This small molecule binds to this protein.
Small molecule (SMILES): CC(=O)N[C@@H]1[C@@H](O)[C@H](O)[C@@H](CO)O[C@H]1O

Sequence of chain 1.D:
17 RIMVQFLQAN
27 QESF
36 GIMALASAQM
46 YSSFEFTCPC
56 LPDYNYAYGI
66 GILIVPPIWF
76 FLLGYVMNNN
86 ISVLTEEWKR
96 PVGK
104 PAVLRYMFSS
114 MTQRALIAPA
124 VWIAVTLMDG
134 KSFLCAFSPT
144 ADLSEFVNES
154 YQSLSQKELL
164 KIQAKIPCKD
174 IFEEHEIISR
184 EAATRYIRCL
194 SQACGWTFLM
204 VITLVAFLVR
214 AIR

Binding-site contacts:
Ligand atom C1 contacts residue GLU152 of chain 1.D at 4.0 Å.
Ligand atom O5 contacts residue GLU152 of chain 1.D at 4.4 Å.
Ligand atom N2 contacts residue ASN151 of chain 1.D at 2.9 Å (h-bond).
Ligand atom O6 contacts residue SER153 of chain 1.D at 3.1 Å (h-bond).
Ligand atom O7 contacts residue ASN151 of chain 1.D at 2.9 Å (h-bond).
Ligand atom C2 contacts residue ASN151 of chain 1.D at 2.4 Å.
Ligand atom O5 contacts residue ASN151 of chain 1.D at 2.3 Å (h-bond).
Ligand atom C3 contacts residue ASN151 of chain 1.D at 3.8 Å.
Ligand atom O7 contacts residue HIS178 of chain 1.D at 3.7 Å.
Ligand atom C7 contacts residue ASN151 of chain 1.D at 3.1 Å.
Ligand atom C7 contacts residue GLU179 of chain 1.D at 4.2 Å.
Ligand atom O5 contacts residue SER153 of chain 1.D at 3.5 Å (h-bond).
Ligand atom C5 contacts residue SER153 of chain 1.D at 4.4 Å.
Ligand atom C6 contacts residue TYR154 of chain 1.D at 4.4 Å (hydrophobic).
Ligand atom O5 contacts residue TYR154 of chain 1.D at 4.4 Å.
Ligand atom C1 contacts residue GLU179 of chain 1.D at 3.9 Å.
Ligand atom C8 contacts residue ASN151 of chain 1.D at 4.2 Å.
Ligand atom C6 contacts residue SER153 of chain 1.D at 4.3 Å.
Ligand atom C1 contacts residue ASN151 of chain 1.D at 1.4 Å.
Ligand atom O7 contacts residue GLU179 of chain 1.D at 3.2 Å (salt-bridge).
Ligand atom C4 contacts residue ASN151 of chain 1.D at 4.2 Å.
Ligand atom C5 contacts residue ASN151 of chain 1.D at 3.6 Å.
Ligand atom O6 contacts residue TYR154 of chain 1.D at 3.6 Å.
Ligand atom O7 contacts residue ILE180 of chain 1.D at 4.4 Å.
Ligand atom C1 contacts residue SER153 of chain 1.D at 4.1 Å.
Ligand atom C2 contacts residue GLU179 of chain 1.D at 4.1 Å.
Ligand atom O5 contacts residue GLU179 of chain 1.D at 4.0 Å.